Binding-site contacts:
Ligand atom PG contacts residue ASP219 of chain 1.D at 3.2 Å.
Ligand atom O1B contacts residue GLU36 of chain 1.D at 3.1 Å (salt-bridge).
Ligand atom N3B contacts residue MG1 of chain 1.Y at 3.0 Å.
Ligand atom PG contacts residue MG1 of chain 1.Y at 2.9 Å.
Ligand atom O2A contacts residue LYS52 of chain 1.D at 2.7 Å (salt-bridge).
Ligand atom O2G contacts residue ASP219 of chain 1.D at 3.0 Å (salt-bridge).
Ligand atom PG contacts residue MG1 of chain 1.X at 3.1 Å.
Ligand atom O4' contacts residue ILE32 of chain 1.D at 3.5 Å.
Ligand atom O3G contacts residue MG1 of chain 1.X at 2.0 Å.
Ligand atom PA contacts residue MG1 of chain 1.Y at 3.0 Å.
Ligand atom N6 contacts residue PHE218 of chain 1.D at 3.6 Å.
Ligand atom O2B contacts residue LYS52 of chain 1.D at 3.2 Å (salt-bridge).
Ligand atom O2' contacts residue LYS116 of chain 1.D at 2.8 Å (salt-bridge).
Ligand atom O2B contacts residue ASP219 of chain 1.D at 2.9 Å (salt-bridge).
Ligand atom O1A contacts residue ASN207 of chain 1.D at 3.1 Å (h-bond).
Ligand atom O3G contacts residue MG1 of chain 1.Y at 3.5 Å.
Ligand atom N7 contacts residue PHE218 of chain 1.D at 3.4 Å.
Ligand atom O1A contacts residue MG1 of chain 1.Y at 1.8 Å.
Ligand atom C3' contacts residue GLY206 of chain 1.D at 3.5 Å.
Ligand atom N3B contacts residue ASP219 of chain 1.D at 3.6 Å (salt-bridge).
Ligand atom N1 contacts residue ALA112 of chain 1.D at 2.9 Å (h-bond).
Ligand atom O3G contacts residue UAM1 of chain 1.CA at 3.1 Å (h-bond).
Ligand atom N6 contacts residue ALA82 of chain 1.D at 3.3 Å.
Ligand atom O1G contacts residue UAM1 of chain 1.CA at 3.2 Å (h-bond).
Ligand atom O3' contacts residue GLY206 of chain 1.D at 2.8 Å (h-bond).
Ligand atom N3B contacts residue MG1 of chain 1.X at 3.5 Å.
Ligand atom O3' contacts residue LYS116 of chain 1.D at 2.9 Å (salt-bridge).
Ligand atom O2B contacts residue MG1 of chain 1.X at 2.0 Å.
Ligand atom O1B contacts residue ASN37 of chain 1.D at 2.9 Å (h-bond).
Ligand atom O1A contacts residue ASP219 of chain 1.D at 3.1 Å (salt-bridge).
Ligand atom PG contacts residue UAM1 of chain 1.CA at 3.4 Å.
Ligand atom O2G contacts residue HIS204 of chain 1.D at 2.9 Å (h-bond).
Ligand atom N1 contacts residue LYS111 of chain 1.D at 3.5 Å.
Ligand atom O2G contacts residue ASN207 of chain 1.D at 3.3 Å (h-bond).
Ligand atom O2B contacts residue ASN37 of chain 1.D at 3.2 Å (h-bond).
Ligand atom O2G contacts residue MG1 of chain 1.Y at 1.9 Å.
Ligand atom PB contacts residue MG1 of chain 1.X at 3.2 Å.
Ligand atom O2A contacts residue ASP219 of chain 1.D at 3.2 Å.
Ligand atom N6 contacts residue GLU110 of chain 1.D at 3.0 Å (salt-bridge).
Ligand atom O3G contacts residue ASP219 of chain 1.D at 3.0 Å (salt-bridge).

Sequence of chain 1.D:
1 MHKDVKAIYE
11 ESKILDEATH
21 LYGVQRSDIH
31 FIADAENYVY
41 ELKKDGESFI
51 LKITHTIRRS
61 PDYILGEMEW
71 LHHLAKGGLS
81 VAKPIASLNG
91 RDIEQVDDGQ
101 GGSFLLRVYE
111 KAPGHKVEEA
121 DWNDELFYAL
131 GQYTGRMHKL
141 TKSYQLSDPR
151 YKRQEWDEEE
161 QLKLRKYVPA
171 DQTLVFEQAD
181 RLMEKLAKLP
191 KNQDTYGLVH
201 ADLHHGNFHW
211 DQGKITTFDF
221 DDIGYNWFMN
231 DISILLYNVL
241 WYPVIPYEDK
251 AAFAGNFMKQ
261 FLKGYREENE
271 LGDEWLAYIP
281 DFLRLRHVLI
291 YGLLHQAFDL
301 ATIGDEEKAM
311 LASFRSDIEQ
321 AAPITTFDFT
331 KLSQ

The protein below binds the small molecule below.
Small molecule (SMILES): Nc1ncnc2c1ncn2[C@@H]1O[C@H](CO[P](=O)(O)O[P](=O)(O)NP(=O)(O)O)[C@@H](O)[C@H]1O